Sequence of chain 1.B:
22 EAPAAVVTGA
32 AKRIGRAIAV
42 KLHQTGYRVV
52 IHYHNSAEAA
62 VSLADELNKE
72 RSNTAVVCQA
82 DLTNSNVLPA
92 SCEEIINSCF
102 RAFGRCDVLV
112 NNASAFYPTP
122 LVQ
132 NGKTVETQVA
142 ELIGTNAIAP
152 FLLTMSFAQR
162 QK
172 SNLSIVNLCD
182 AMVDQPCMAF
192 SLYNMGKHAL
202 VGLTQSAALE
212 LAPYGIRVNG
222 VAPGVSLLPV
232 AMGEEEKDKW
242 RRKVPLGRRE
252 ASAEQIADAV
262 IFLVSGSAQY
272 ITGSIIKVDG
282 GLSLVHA

Binding-site contacts:
Ligand atom C5 contacts residue GOL1 of chain 1.K at 3.9 Å.
Ligand atom SAL contacts residue NAP1 of chain 1.I at 3.8 Å.
Ligand atom CAI contacts residue NAP1 of chain 1.I at 3.5 Å.
Ligand atom CAF contacts residue NAP1 of chain 1.I at 3.6 Å.
Ligand atom CAI contacts residue ARG34 of chain 1.B at 3.7 Å.
Ligand atom NAA contacts residue TYR194 of chain 1.B at 2.9 Å (h-bond).
Ligand atom CAD contacts residue GOL1 of chain 1.K at 3.9 Å.
Ligand atom C6 contacts residue GOL1 of chain 1.K at 3.9 Å.
Ligand atom CAF contacts residue GOL1 of chain 1.K at 3.9 Å.
Ligand atom CAG contacts residue PHE117 of chain 1.B at 3.6 Å (hydrophobic).
Ligand atom NAB contacts residue PHE117 of chain 1.B at 3.5 Å.
Ligand atom C2 contacts residue NAP1 of chain 1.I at 3.4 Å.
Ligand atom CAI contacts residue LEU228 of chain 1.B at 3.3 Å (hydrophobic).
Ligand atom CAF contacts residue LEU229 of chain 1.B at 4.0 Å (hydrophobic).
Ligand atom CAI contacts residue PRO230 of chain 1.B at 3.9 Å (hydrophobic).
Ligand atom SAL contacts residue ARG34 of chain 1.B at 3.5 Å (salt-bridge).
Ligand atom C4 contacts residue PHE117 of chain 1.B at 3.8 Å (hydrophobic).
Ligand atom C6 contacts residue PHE117 of chain 1.B at 3.5 Å (hydrophobic).
Ligand atom N1 contacts residue NAP1 of chain 1.I at 2.8 Å (h-bond).
Ligand atom CAE contacts residue PHE117 of chain 1.B at 3.9 Å (hydrophobic).
Ligand atom CAD contacts residue LEU229 of chain 1.B at 3.8 Å (hydrophobic).
Ligand atom NAA contacts residue GOL1 of chain 1.K at 3.0 Å (h-bond).
Ligand atom C5 contacts residue NAP1 of chain 1.I at 3.8 Å.
Ligand atom NAA contacts residue NAP1 of chain 1.I at 3.4 Å.
Ligand atom NAA contacts residue PHE117 of chain 1.B at 3.7 Å.
Ligand atom C6 contacts residue TYR194 of chain 1.B at 3.8 Å (hydrophobic).
Ligand atom N1 contacts residue PHE117 of chain 1.B at 3.6 Å.
Ligand atom C5 contacts residue PHE117 of chain 1.B at 3.9 Å (hydrophobic).
Ligand atom N3 contacts residue NAP1 of chain 1.I at 2.8 Å (h-bond).
Ligand atom NAA contacts residue ASP181 of chain 1.B at 3.8 Å.
Ligand atom N1 contacts residue TYR194 of chain 1.B at 3.7 Å.
Ligand atom NAB contacts residue NAP1 of chain 1.I at 3.1 Å (h-bond).
Ligand atom C6 contacts residue NAP1 of chain 1.I at 3.6 Å.
Ligand atom C2 contacts residue PHE117 of chain 1.B at 3.4 Å (hydrophobic).
Ligand atom CAN contacts residue PRO230 of chain 1.B at 3.7 Å (hydrophobic).
Ligand atom C2 contacts residue SER115 of chain 1.B at 3.9 Å.
Ligand atom CAG contacts residue PRO230 of chain 1.B at 3.5 Å (hydrophobic).
Ligand atom N3 contacts residue PHE117 of chain 1.B at 3.7 Å.
Ligand atom C4 contacts residue NAP1 of chain 1.I at 3.7 Å.
Ligand atom NAB contacts residue SER115 of chain 1.B at 2.9 Å (h-bond).

This small molecule binds to this protein.
Small molecule (SMILES): Nc1cc(SCc2ccccc2)nc(N)n1